Sequence of chain 2.A:
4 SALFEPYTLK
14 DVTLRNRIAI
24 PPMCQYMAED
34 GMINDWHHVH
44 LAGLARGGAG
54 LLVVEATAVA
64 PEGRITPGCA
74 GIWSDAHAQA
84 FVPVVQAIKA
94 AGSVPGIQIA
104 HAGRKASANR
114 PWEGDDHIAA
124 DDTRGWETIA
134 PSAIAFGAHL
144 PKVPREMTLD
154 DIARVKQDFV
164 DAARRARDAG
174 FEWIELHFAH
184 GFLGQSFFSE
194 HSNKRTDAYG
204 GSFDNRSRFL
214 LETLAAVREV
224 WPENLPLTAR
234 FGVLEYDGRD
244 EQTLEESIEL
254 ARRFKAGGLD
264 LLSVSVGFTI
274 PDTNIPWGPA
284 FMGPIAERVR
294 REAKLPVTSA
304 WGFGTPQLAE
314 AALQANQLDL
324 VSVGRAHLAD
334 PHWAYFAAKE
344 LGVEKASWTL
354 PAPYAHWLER

Binding-site contacts:
Ligand atom C6 contacts residue CYS27 of chain 2.A at 3.8 Å (hydrophobic).
Ligand atom C2 contacts residue FMN1 of chain 2.B at 3.4 Å.
Ligand atom C7 contacts residue FMN1 of chain 2.B at 3.4 Å.
Ligand atom C4A contacts residue FMN1 of chain 2.B at 3.5 Å.
Ligand atom O8 contacts residue FMN1 of chain 2.B at 3.0 Å.
Ligand atom C3 contacts residue FMN1 of chain 2.B at 3.6 Å.
Ligand atom C6 contacts residue FMN1 of chain 2.B at 3.3 Å.
Ligand atom C1A contacts residue FMN1 of chain 2.B at 3.1 Å.
Ligand atom O2 contacts residue FMN1 of chain 2.B at 3.6 Å.
Ligand atom C5 contacts residue FMN1 of chain 2.B at 3.2 Å.
Ligand atom O2 contacts residue PHE271 of chain 2.A at 3.4 Å.
Ligand atom C8 contacts residue HIS180 of chain 2.A at 4.0 Å.
Ligand atom C1A contacts residue HIS183 of chain 2.A at 3.7 Å.
Ligand atom O8 contacts residue HIS180 of chain 2.A at 2.8 Å (h-bond).
Ligand atom C4 contacts residue TRP360 of chain 1.A at 4.3 Å (hydrophobic).
Ligand atom C7 contacts residue PHE185 of chain 2.A at 3.7 Å (hydrophobic).
Ligand atom C6 contacts residue ILE68 of chain 2.A at 3.5 Å (hydrophobic).
Ligand atom C7 contacts residue ILE68 of chain 2.A at 3.6 Å (hydrophobic).
Ligand atom C8 contacts residue PHE185 of chain 2.A at 3.6 Å (hydrophobic).
Ligand atom C2 contacts residue HIS183 of chain 2.A at 3.9 Å.
Ligand atom O8 contacts residue HIS183 of chain 2.A at 2.7 Å (h-bond).
Ligand atom O1 contacts residue HIS183 of chain 2.A at 3.0 Å (h-bond).
Ligand atom O8 contacts residue PHE185 of chain 2.A at 3.2 Å.
Ligand atom C7 contacts residue CYS27 of chain 2.A at 4.3 Å (hydrophobic).
Ligand atom C7 contacts residue HIS180 of chain 2.A at 4.4 Å.
Ligand atom C8 contacts residue HIS183 of chain 2.A at 3.6 Å.
Ligand atom C5 contacts residue TYR29 of chain 2.A at 3.4 Å (hydrophobic).
Ligand atom O1 contacts residue FMN1 of chain 2.B at 3.3 Å (h-bond).
Ligand atom O2 contacts residue HIS183 of chain 2.A at 3.6 Å.
Ligand atom C2 contacts residue PHE271 of chain 2.A at 4.2 Å (hydrophobic).
Ligand atom C8 contacts residue FMN1 of chain 2.B at 3.3 Å.
Ligand atom C4 contacts residue FMN1 of chain 2.B at 3.4 Å.
Ligand atom C6 contacts residue TYR29 of chain 2.A at 3.7 Å (hydrophobic).

The small molecule below binds the protein below.
Small molecule (SMILES): O=c1ccc2cccc(O)c2o1

Sequence of chain 1.A:
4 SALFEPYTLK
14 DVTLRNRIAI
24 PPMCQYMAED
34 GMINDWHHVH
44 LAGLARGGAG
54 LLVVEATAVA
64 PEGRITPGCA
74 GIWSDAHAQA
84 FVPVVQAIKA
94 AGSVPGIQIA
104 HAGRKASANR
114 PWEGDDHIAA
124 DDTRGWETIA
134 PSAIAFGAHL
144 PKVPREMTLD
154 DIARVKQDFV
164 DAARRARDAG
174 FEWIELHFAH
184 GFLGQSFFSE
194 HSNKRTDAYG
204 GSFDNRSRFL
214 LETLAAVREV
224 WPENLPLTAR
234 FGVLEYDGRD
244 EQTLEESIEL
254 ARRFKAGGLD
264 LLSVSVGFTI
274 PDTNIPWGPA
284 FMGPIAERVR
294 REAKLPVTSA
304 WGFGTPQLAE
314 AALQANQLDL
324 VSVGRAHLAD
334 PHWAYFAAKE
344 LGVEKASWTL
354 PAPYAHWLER